Sequence of chain 1.C:
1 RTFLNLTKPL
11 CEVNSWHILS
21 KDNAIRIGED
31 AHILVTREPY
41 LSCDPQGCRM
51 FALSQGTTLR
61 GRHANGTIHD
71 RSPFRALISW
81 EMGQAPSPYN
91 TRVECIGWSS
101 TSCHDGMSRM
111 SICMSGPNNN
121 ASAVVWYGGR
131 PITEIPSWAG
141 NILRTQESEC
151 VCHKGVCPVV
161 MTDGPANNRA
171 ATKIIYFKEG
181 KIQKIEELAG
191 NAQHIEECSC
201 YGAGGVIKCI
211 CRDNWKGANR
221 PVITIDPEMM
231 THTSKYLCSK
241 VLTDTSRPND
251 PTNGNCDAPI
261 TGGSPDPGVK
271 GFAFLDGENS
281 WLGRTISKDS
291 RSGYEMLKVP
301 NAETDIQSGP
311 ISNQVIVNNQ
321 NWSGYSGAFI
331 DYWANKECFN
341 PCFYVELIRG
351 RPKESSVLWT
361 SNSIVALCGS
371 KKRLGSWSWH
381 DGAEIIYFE

A protein and the small-molecule ligand that binds it are described below.
Small molecule (SMILES): CC(=O)N[C@H]1[C@H](O[C@H]2[C@H](O)[C@@H](NC(C)=O)CO[C@@H]2CO)O[C@H](CO)[C@@H](O[C@@H]2O[C@H](CO[C@H]3O[C@H](CO[C@H]4O[C@H](CO)[C@@H](O)[C@H](O)[C@@H]4O)[C@@H](O)[C@H](O[C@H]4O[C@H](CO)[C@@H](O)[C@H](O)[C@@H]4O)[C@@H]3O)[C@@H](O)[C@H](O[C@H]3O[C@H](CO)[C@@H](O)[C@H](O)[C@@H]3O)[C@@H]2O)[C@@H]1O

Binding-site contacts:
Ligand atom O2 contacts residue LEU297 of chain 1.C at 3.6 Å.
Ligand atom O3 contacts residue SER312 of chain 1.C at 3.1 Å.
Ligand atom O6 contacts residue GLU295 of chain 1.C at 2.3 Å (salt-bridge).
Ligand atom O4 contacts residue ASN313 of chain 1.C at 3.0 Å (h-bond).
Ligand atom C3 contacts residue ASN313 of chain 1.C at 3.4 Å.
Ligand atom O7 contacts residue ASN120 of chain 1.A at 3.6 Å.
Ligand atom O4 contacts residue ARG373 of chain 1.C at 3.6 Å.
Ligand atom C3 contacts residue ARG284 of chain 1.C at 3.6 Å.
Ligand atom O7 contacts residue ARG373 of chain 1.C at 3.0 Å (salt-bridge).
Ligand atom O3 contacts residue ASN313 of chain 1.C at 2.9 Å (h-bond).
Ligand atom C1 contacts residue ASN120 of chain 1.A at 1.4 Å.
Ligand atom O6 contacts residue ASN313 of chain 1.C at 3.4 Å (h-bond).
Ligand atom O5 contacts residue PRO310 of chain 1.C at 3.3 Å.
Ligand atom O6 contacts residue SER376 of chain 1.C at 2.8 Å (h-bond).
Ligand atom O5 contacts residue ASN313 of chain 1.C at 3.0 Å (h-bond).
Ligand atom O5 contacts residue SER376 of chain 1.C at 3.3 Å (h-bond).
Ligand atom O2 contacts residue GLU295 of chain 1.C at 3.6 Å.
Ligand atom O3 contacts residue ASP250 of chain 1.C at 3.2 Å (salt-bridge).
Ligand atom O3 contacts residue ARG284 of chain 1.C at 2.9 Å (salt-bridge).
Ligand atom C6 contacts residue LEU374 of chain 1.C at 3.3 Å (hydrophobic).
Ligand atom C7 contacts residue ASN313 of chain 1.C at 3.6 Å.
Ligand atom C7 contacts residue ASN120 of chain 1.A at 3.5 Å.
Ligand atom C1 contacts residue GLY375 of chain 1.C at 3.4 Å.
Ligand atom C6 contacts residue ASN313 of chain 1.C at 3.4 Å.
Ligand atom N2 contacts residue ASN313 of chain 1.C at 2.7 Å (h-bond).
Ligand atom C2 contacts residue ASP250 of chain 1.C at 3.3 Å.
Ligand atom O5 contacts residue ASN120 of chain 1.A at 2.3 Å (h-bond).
Ligand atom C5 contacts residue ASN120 of chain 1.A at 3.6 Å.
Ligand atom O6 contacts residue ASN313 of chain 1.C at 3.4 Å (h-bond).
Ligand atom O2 contacts residue ASP250 of chain 1.C at 2.5 Å (salt-bridge).
Ligand atom C6 contacts residue SER376 of chain 1.C at 3.2 Å.
Ligand atom C6 contacts residue GLU295 of chain 1.C at 3.1 Å.
Ligand atom O5 contacts residue GLY375 of chain 1.C at 3.1 Å.
Ligand atom O5 contacts residue ASN313 of chain 1.C at 3.5 Å (h-bond).
Ligand atom C2 contacts residue ASN120 of chain 1.A at 2.4 Å.
Ligand atom C1 contacts residue ASN313 of chain 1.C at 3.6 Å.
Ligand atom N2 contacts residue ASN120 of chain 1.A at 2.9 Å (h-bond).
Ligand atom C8 contacts residue ASN313 of chain 1.C at 3.5 Å.
Ligand atom C2 contacts residue ASN313 of chain 1.C at 3.6 Å.
Ligand atom C6 contacts residue VAL315 of chain 1.C at 3.5 Å (hydrophobic).

Sequence of chain 1.A:
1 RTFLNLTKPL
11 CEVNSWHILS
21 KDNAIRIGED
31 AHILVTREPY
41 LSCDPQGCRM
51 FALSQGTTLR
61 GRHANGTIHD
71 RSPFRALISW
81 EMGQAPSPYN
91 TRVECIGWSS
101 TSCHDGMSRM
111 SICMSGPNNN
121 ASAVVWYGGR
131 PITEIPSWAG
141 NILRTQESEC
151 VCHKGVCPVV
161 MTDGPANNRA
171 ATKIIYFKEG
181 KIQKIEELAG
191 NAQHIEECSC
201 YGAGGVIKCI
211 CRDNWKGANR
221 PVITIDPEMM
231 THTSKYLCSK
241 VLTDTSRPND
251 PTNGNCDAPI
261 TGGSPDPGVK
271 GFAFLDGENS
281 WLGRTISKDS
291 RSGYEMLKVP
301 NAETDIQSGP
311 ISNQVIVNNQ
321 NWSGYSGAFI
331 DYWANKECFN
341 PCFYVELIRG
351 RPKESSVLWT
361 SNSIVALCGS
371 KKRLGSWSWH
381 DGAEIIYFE